Binding-site contacts:
Ligand atom O6 contacts residue THR491 of chain 1.A at 3.1 Å (h-bond).
Ligand atom C5 contacts residue ASN489 of chain 1.A at 3.7 Å.
Ligand atom C7 contacts residue ASN489 of chain 1.A at 3.0 Å.
Ligand atom O7 contacts residue ASN489 of chain 1.A at 2.8 Å (h-bond).
Ligand atom C8 contacts residue ASN489 of chain 1.A at 4.2 Å.
Ligand atom C5 contacts residue THR491 of chain 1.A at 3.6 Å.
Ligand atom O5 contacts residue ASN489 of chain 1.A at 2.4 Å (h-bond).
Ligand atom C1 contacts residue ASN489 of chain 1.A at 1.4 Å.
Ligand atom O5 contacts residue THR491 of chain 1.A at 3.0 Å (h-bond).
Ligand atom C3 contacts residue ASN489 of chain 1.A at 3.8 Å.
Ligand atom O6 contacts residue ASN489 of chain 1.A at 4.5 Å.
Ligand atom C2 contacts residue ASN489 of chain 1.A at 2.4 Å.
Ligand atom C1 contacts residue THR491 of chain 1.A at 3.6 Å.
Ligand atom C6 contacts residue THR491 of chain 1.A at 3.7 Å.
Ligand atom C4 contacts residue ASN489 of chain 1.A at 4.2 Å.
Ligand atom N2 contacts residue ASN489 of chain 1.A at 2.9 Å (h-bond).

A protein and the small-molecule ligand that binds it are described below.
Small molecule (SMILES): CC(=O)N[C@@H]1[C@@H](O)[C@H](O)[C@@H](CO)O[C@H]1O

Sequence of chain 1.A:
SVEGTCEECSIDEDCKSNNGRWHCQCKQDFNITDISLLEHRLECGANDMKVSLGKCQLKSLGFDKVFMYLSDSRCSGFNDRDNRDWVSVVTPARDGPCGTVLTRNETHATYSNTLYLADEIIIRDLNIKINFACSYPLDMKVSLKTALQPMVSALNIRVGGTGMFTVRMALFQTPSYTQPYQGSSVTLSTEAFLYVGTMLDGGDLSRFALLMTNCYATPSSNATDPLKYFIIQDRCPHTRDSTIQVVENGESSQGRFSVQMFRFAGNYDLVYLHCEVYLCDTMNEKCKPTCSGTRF